The protein below binds the small molecule below.
Small molecule (SMILES): CC(=O)N[C@H]1[C@H](O[C@H]2[C@H](O)[C@@H](NC(C)=O)CO[C@@H]2CO)O[C@H](CO)[C@@H](O)[C@@H]1O

Binding-site contacts:
Ligand atom C7 contacts residue GLU289 of chain 2.A at 3.8 Å.
Ligand atom O7 contacts residue GLU289 of chain 2.A at 3.7 Å.
Ligand atom O7 contacts residue ASN301 of chain 2.A at 4.1 Å.
Ligand atom C4 contacts residue ASN301 of chain 2.A at 4.0 Å.
Ligand atom C3 contacts residue GLU289 of chain 2.A at 3.5 Å.
Ligand atom C5 contacts residue ASN301 of chain 2.A at 3.6 Å.
Ligand atom C2 contacts residue GLU289 of chain 2.A at 4.0 Å.
Ligand atom C1 contacts residue GLU289 of chain 2.A at 4.5 Å.
Ligand atom C7 contacts residue ASN301 of chain 2.A at 3.4 Å.
Ligand atom N2 contacts residue GLU289 of chain 2.A at 3.3 Å (salt-bridge).
Ligand atom O7 contacts residue ALA290 of chain 2.A at 4.2 Å.
Ligand atom C4 contacts residue GLU289 of chain 2.A at 3.9 Å.
Ligand atom C8 contacts residue LEU300 of chain 2.A at 4.2 Å (hydrophobic).
Ligand atom C6 contacts residue LYS45 of chain 2.A at 4.3 Å.
Ligand atom C8 contacts residue GLY299 of chain 2.A at 4.3 Å.
Ligand atom N2 contacts residue ASN301 of chain 2.A at 2.7 Å (h-bond).
Ligand atom C3 contacts residue ASN301 of chain 2.A at 3.6 Å.
Ligand atom C5 contacts residue GLU289 of chain 2.A at 4.2 Å.
Ligand atom C1 contacts residue ASN301 of chain 2.A at 1.4 Å.
Ligand atom C2 contacts residue ASN301 of chain 2.A at 2.2 Å.
Ligand atom O3 contacts residue GLU289 of chain 2.A at 4.0 Å.
Ligand atom O6 contacts residue GLU289 of chain 2.A at 3.4 Å (salt-bridge).
Ligand atom O5 contacts residue ASP291 of chain 2.A at 4.1 Å.
Ligand atom C8 contacts residue ASN301 of chain 2.A at 3.3 Å.
Ligand atom O5 contacts residue ASN301 of chain 2.A at 2.3 Å (h-bond).
Ligand atom O6 contacts residue LYS45 of chain 2.A at 3.6 Å.
Ligand atom O4 contacts residue GLU289 of chain 2.A at 3.5 Å (salt-bridge).

Sequence of chain 2.A:
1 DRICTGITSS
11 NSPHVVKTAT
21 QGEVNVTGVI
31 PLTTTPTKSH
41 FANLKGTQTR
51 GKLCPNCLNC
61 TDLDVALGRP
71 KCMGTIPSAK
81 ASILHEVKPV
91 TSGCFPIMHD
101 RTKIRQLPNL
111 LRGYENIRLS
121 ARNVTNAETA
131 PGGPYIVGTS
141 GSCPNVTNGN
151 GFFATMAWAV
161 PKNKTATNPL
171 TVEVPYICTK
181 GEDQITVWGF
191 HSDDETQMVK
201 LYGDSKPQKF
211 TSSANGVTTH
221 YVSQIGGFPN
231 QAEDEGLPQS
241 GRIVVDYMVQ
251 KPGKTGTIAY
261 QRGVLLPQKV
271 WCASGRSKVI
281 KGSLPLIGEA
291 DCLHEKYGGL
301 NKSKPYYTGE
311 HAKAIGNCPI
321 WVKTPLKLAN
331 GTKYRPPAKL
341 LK